Binding-site contacts:
Ligand atom C8 contacts residue ALA116 of chain 1.B at 3.1 Å (hydrophobic).
Ligand atom C21 contacts residue MET87 of chain 1.B at 3.8 Å (hydrophobic).
Ligand atom N3 contacts residue GLU114 of chain 1.B at 3.0 Å (salt-bridge).
Ligand atom C15 contacts residue LEU182 of chain 1.B at 3.5 Å (hydrophobic).
Ligand atom N2 contacts residue ALA116 of chain 1.B at 3.3 Å (h-bond).
Ligand atom C10 contacts residue GLY37 of chain 1.B at 3.6 Å.
Ligand atom N2 contacts residue LEU36 of chain 1.B at 3.6 Å.
Ligand atom C24 contacts residue PHE194 of chain 1.B at 3.5 Å (hydrophobic).
Ligand atom C20 contacts residue MET113 of chain 1.B at 3.4 Å (hydrophobic).
Ligand atom C21 contacts residue MET113 of chain 1.B at 3.5 Å (hydrophobic).
Ligand atom C7 contacts residue SER117 of chain 1.B at 3.4 Å.
Ligand atom C22 contacts residue ASP193 of chain 1.B at 3.6 Å.
Ligand atom O1 contacts residue ASP193 of chain 1.B at 2.6 Å (salt-bridge).
Ligand atom C20 contacts residue LYS66 of chain 1.B at 3.8 Å.
Ligand atom C11 contacts residue GLY119 of chain 1.B at 3.6 Å.
Ligand atom C25 contacts residue MET113 of chain 1.B at 3.4 Å (hydrophobic).
Ligand atom O2 contacts residue MET113 of chain 1.B at 3.2 Å.
Ligand atom O1 contacts residue ALA192 of chain 1.B at 3.4 Å.
Ligand atom C24 contacts residue ASP193 of chain 1.B at 3.3 Å.
Ligand atom C3 contacts residue SER117 of chain 1.B at 3.3 Å.
Ligand atom N3 contacts residue LEU182 of chain 1.B at 3.5 Å.
Ligand atom O2 contacts residue LYS66 of chain 1.B at 3.2 Å.
Ligand atom C13 contacts residue LEU182 of chain 1.B at 3.6 Å (hydrophobic).
Ligand atom N4 contacts residue GLU114 of chain 1.B at 3.7 Å.
Ligand atom C10 contacts residue GLY119 of chain 1.B at 3.8 Å.
Ligand atom N4 contacts residue LEU182 of chain 1.B at 3.6 Å.
Ligand atom C7 contacts residue GLY119 of chain 1.B at 3.3 Å.
Ligand atom C14 contacts residue LEU182 of chain 1.B at 3.6 Å (hydrophobic).
Ligand atom C6 contacts residue GLY119 of chain 1.B at 3.5 Å.
Ligand atom C15 contacts residue ALA64 of chain 1.B at 3.6 Å (hydrophobic).
Ligand atom C11 contacts residue GLY37 of chain 1.B at 3.8 Å.
Ligand atom C12 contacts residue LEU36 of chain 1.B at 3.7 Å (hydrophobic).
Ligand atom N4 contacts residue ALA116 of chain 1.B at 3.1 Å (h-bond).
Ligand atom C25 contacts residue LYS66 of chain 1.B at 3.5 Å.
Ligand atom N3 contacts residue ALA64 of chain 1.B at 3.5 Å.
Ligand atom C24 contacts residue MET87 of chain 1.B at 3.5 Å (hydrophobic).
Ligand atom C3 contacts residue GLY119 of chain 1.B at 3.7 Å.
Ligand atom C8 contacts residue GLY119 of chain 1.B at 3.7 Å.
Ligand atom C16 contacts residue ALA64 of chain 1.B at 3.8 Å (hydrophobic).
Ligand atom C25 contacts residue GLU83 of chain 1.B at 3.1 Å.

A protein and the small-molecule ligand that binds it are described below.
Small molecule (SMILES): COc1cc(CCc2cc(NC(=O)c3ccc(N4C[C@@H](C)N[C@@H](C)C4)cc3)[nH]n2)cc(OC)c1

Sequence of chain 1.B:
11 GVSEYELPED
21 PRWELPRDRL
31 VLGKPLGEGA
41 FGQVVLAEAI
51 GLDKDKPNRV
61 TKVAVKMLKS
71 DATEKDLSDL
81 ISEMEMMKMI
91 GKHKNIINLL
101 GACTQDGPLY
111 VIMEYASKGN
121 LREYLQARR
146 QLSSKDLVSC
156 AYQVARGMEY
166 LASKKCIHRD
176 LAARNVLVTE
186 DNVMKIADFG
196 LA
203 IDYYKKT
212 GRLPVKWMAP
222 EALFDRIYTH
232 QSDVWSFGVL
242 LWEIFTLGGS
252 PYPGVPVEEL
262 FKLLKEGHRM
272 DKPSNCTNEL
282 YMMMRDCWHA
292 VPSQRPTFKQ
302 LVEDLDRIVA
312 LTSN